Sequence of chain 1.B:
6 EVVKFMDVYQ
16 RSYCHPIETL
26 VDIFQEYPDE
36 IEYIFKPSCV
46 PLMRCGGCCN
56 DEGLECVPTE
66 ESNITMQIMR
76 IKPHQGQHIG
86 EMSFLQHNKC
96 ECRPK

Sequence of chain 1.A:
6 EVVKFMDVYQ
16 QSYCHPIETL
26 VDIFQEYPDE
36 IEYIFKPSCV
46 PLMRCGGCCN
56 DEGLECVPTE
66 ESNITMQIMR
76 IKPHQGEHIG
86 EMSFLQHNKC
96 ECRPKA

This protein binds this small molecule.
Small molecule (SMILES): CCCC[C@@H]1NC(=O)[C@H](C(C)C)NC(=O)[C@H](CC2=NC=NC2)NC(=O)[C@H]([C@@H](C)CC)NC(=O)[C@H](CC(=O)O)NC(=O)[C@@H](NC(=O)[C@@H](N)CC(N)=O)CSSC[C@@H](C(=O)N[C@@H](Cc2ccccc2)C(=O)N[C@H]2CNC[C@@H]2C(=O)N[C@@H](C)C=O)NC(=O)C[C@H](CCC(=O)O)NC(=O)[C@H](CC2=CN=C3C=CC=CC23)NC(=O)[C@H](CCC(=O)O)NC(=O)C[C@H](Cc2c[nH]c3ccccc23)NC1=O

Binding-site contacts:
Ligand atom CB contacts residue TYR14 of chain 1.A at 3.9 Å (hydrophobic).
Ligand atom CD2 contacts residue LEU59 of chain 1.A at 3.4 Å (hydrophobic).
Ligand atom CE2 contacts residue MET11 of chain 1.A at 3.7 Å (hydrophobic).
Ligand atom CE1 contacts residue PHE10 of chain 1.A at 3.7 Å (hydrophobic).
Ligand atom O contacts residue ASN55 of chain 1.A at 2.8 Å (h-bond).
Ligand atom C contacts residue ASN55 of chain 1.A at 3.9 Å.
Ligand atom CE2 contacts residue ASN55 of chain 1.A at 4.0 Å.
Ligand atom C contacts residue ASN55 of chain 1.A at 3.5 Å.
Ligand atom NZ1 contacts residue ASN55 of chain 1.A at 3.5 Å (h-bond).
Ligand atom CA contacts residue ASN55 of chain 1.A at 3.8 Å.
Ligand atom C contacts residue TYR18 of chain 1.A at 3.7 Å (hydrophobic).
Ligand atom CD2 contacts residue CYS97 of chain 1.A at 3.6 Å (hydrophobic).
Ligand atom CZ2 contacts residue ASN55 of chain 1.A at 3.6 Å.
Ligand atom N contacts residue TYR18 of chain 1.A at 3.8 Å.
Ligand atom CH3 contacts residue LYS41 of chain 1.B at 3.7 Å.
Ligand atom NE2 contacts residue LEU59 of chain 1.A at 3.7 Å.
Ligand atom CE3 contacts residue MET11 of chain 1.A at 3.4 Å (hydrophobic).
Ligand atom CA contacts residue TYR14 of chain 1.A at 3.9 Å (hydrophobic).
Ligand atom N contacts residue TYR14 of chain 1.A at 3.2 Å (h-bond).
Ligand atom O contacts residue TYR18 of chain 1.A at 3.5 Å (h-bond).
Ligand atom CD1 contacts residue PHE10 of chain 1.A at 3.9 Å (hydrophobic).
Ligand atom CB contacts residue CYS97 of chain 1.A at 4.0 Å (hydrophobic).
Ligand atom CE1 contacts residue ASN55 of chain 1.A at 3.8 Å.
Ligand atom CA contacts residue TYR18 of chain 1.A at 3.7 Å (hydrophobic).
Ligand atom CD contacts residue TYR18 of chain 1.A at 3.6 Å (hydrophobic).
Ligand atom CA contacts residue TYR18 of chain 1.A at 3.8 Å (hydrophobic).
Ligand atom CG contacts residue TYR14 of chain 1.A at 3.6 Å (hydrophobic).
Ligand atom O contacts residue TYR18 of chain 1.A at 3.5 Å (h-bond).
Ligand atom O contacts residue ASN55 of chain 1.A at 3.9 Å.
Ligand atom CZ3 contacts residue MET11 of chain 1.A at 3.8 Å (hydrophobic).
Ligand atom CD contacts residue TYR14 of chain 1.A at 3.9 Å (hydrophobic).
Ligand atom O contacts residue ASN55 of chain 1.A at 2.9 Å (h-bond).
Ligand atom CZ contacts residue TYR14 of chain 1.A at 3.8 Å (hydrophobic).
Ligand atom CB contacts residue TYR18 of chain 1.A at 3.5 Å (hydrophobic).
Ligand atom CD2 contacts residue MET11 of chain 1.A at 3.7 Å (hydrophobic).
Ligand atom C contacts residue LEU59 of chain 1.A at 4.0 Å (hydrophobic).
Ligand atom O contacts residue MET11 of chain 1.A at 3.7 Å.
Ligand atom N contacts residue TYR18 of chain 1.A at 3.5 Å (h-bond).
Ligand atom C contacts residue TYR18 of chain 1.A at 3.3 Å (hydrophobic).
Ligand atom O contacts residue LEU59 of chain 1.A at 3.5 Å.